Sequence of chain 45.A:
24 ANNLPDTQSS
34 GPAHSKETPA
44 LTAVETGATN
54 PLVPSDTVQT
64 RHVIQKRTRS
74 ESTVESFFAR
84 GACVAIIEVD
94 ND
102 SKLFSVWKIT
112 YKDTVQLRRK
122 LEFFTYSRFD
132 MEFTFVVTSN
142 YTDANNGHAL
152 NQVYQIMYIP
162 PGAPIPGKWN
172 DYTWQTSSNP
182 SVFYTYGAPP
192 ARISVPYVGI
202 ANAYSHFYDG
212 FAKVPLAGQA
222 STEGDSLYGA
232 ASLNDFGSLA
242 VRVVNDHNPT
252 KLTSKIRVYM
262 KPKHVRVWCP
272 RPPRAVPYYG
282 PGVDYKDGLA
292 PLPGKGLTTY

Binding-site contacts:
Ligand atom C7 contacts residue MET132 of chain 45.A at 3.3 Å (hydrophobic).
Ligand atom C19 contacts residue LEU240 of chain 45.A at 3.8 Å (hydrophobic).
Ligand atom C2 contacts residue PHE237 of chain 45.A at 3.6 Å (hydrophobic).
Ligand atom O2 contacts residue VAL196 of chain 45.A at 3.4 Å.
Ligand atom C12 contacts residue ILE110 of chain 45.A at 3.8 Å (hydrophobic).
Ligand atom C11 contacts residue ILE110 of chain 45.A at 3.8 Å (hydrophobic).
Ligand atom O1 contacts residue PHE237 of chain 45.A at 3.8 Å.
Ligand atom C1 contacts residue TYR205 of chain 45.A at 3.8 Å (hydrophobic).
Ligand atom C13 contacts residue ILE110 of chain 45.A at 3.7 Å (hydrophobic).
Ligand atom O3 contacts residue PHE130 of chain 45.A at 3.6 Å.
Ligand atom C4 contacts residue MET132 of chain 45.A at 3.8 Å (hydrophobic).
Ligand atom C13 contacts residue MET132 of chain 45.A at 3.4 Å (hydrophobic).
Ligand atom C13 contacts residue PHE134 of chain 45.A at 3.7 Å (hydrophobic).
Ligand atom CL3 contacts residue PHE134 of chain 45.A at 3.8 Å.
Ligand atom C7 contacts residue PHE237 of chain 45.A at 3.5 Å (hydrophobic).
Ligand atom O1 contacts residue MET132 of chain 45.A at 3.7 Å.
Ligand atom C20 contacts residue LEU240 of chain 45.A at 3.8 Å (hydrophobic).
Ligand atom C9 contacts residue PHE237 of chain 45.A at 3.7 Å (hydrophobic).
Ligand atom C21 contacts residue HIS207 of chain 45.A at 3.6 Å.
Ligand atom C12 contacts residue PHE134 of chain 45.A at 3.8 Å (hydrophobic).
Ligand atom O3 contacts residue TYR112 of chain 45.A at 3.6 Å.
Ligand atom C9 contacts residue VAL199 of chain 45.A at 3.6 Å (hydrophobic).
Ligand atom CL2 contacts residue ILE25 of chain 45.C at 3.4 Å.
Ligand atom C6 contacts residue TYR112 of chain 45.A at 3.7 Å (hydrophobic).
Ligand atom C16 contacts residue ALA24 of chain 45.C at 3.8 Å (hydrophobic).
Ligand atom C8 contacts residue MET132 of chain 45.A at 3.4 Å (hydrophobic).
Ligand atom C16 contacts residue TYR159 of chain 45.A at 3.8 Å (hydrophobic).
Ligand atom CL2 contacts residue TYR159 of chain 45.A at 3.6 Å.
Ligand atom C3 contacts residue MET132 of chain 45.A at 3.7 Å (hydrophobic).
Ligand atom C17 contacts residue ALA24 of chain 45.C at 3.7 Å (hydrophobic).
Ligand atom CL3 contacts residue LEU240 of chain 45.A at 3.8 Å.
Ligand atom C5 contacts residue TYR112 of chain 45.A at 3.5 Å (hydrophobic).
Ligand atom C21 contacts residue SER128 of chain 45.A at 3.8 Å.
Ligand atom C17 contacts residue TYR159 of chain 45.A at 3.7 Å (hydrophobic).
Ligand atom O1 contacts residue ILE110 of chain 45.A at 3.7 Å.
Ligand atom C21 contacts residue TYR205 of chain 45.A at 3.8 Å (hydrophobic).
Ligand atom CL2 contacts residue ALA24 of chain 45.C at 3.5 Å.
Ligand atom C14 contacts residue TYR159 of chain 45.A at 3.5 Å (hydrophobic).
Ligand atom C10 contacts residue TYR159 of chain 45.A at 3.5 Å (hydrophobic).
Ligand atom C20 contacts residue ILE194 of chain 45.A at 3.8 Å (hydrophobic).

A small-molecule ligand and the protein it binds are described below.
Small molecule (SMILES): COc1ccc(OCc2ccc(COc3c(Cl)cccc3Cl)cc2)c(Cl)c1

Sequence of chain 45.C:
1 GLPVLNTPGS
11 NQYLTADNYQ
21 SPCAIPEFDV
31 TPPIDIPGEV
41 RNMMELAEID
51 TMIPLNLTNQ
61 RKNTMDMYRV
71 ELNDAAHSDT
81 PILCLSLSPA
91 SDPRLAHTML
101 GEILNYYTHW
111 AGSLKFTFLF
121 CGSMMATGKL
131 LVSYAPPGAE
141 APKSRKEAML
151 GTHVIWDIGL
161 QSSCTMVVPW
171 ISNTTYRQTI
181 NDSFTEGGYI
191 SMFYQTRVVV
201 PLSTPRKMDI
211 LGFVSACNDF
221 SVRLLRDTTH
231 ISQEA